Sequence of chain 1.H:
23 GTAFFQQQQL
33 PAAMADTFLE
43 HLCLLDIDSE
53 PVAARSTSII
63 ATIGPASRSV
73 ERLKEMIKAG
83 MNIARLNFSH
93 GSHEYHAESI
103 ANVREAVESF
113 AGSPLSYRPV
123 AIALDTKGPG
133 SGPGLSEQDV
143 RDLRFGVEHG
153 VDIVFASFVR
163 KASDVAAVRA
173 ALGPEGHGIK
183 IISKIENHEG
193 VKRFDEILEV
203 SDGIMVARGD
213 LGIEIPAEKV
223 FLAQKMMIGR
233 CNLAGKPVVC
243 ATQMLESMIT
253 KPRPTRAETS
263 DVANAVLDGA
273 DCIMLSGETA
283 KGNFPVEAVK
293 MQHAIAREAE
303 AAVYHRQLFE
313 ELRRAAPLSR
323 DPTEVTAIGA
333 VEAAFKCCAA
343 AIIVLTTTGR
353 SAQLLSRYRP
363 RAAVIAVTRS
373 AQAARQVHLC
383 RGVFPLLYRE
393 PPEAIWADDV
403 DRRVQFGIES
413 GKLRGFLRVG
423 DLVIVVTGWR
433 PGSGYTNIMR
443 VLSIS

A protein and the small-molecule ligand that binds it are described below.
Small molecule (SMILES): O=P(O)(O)OC[C@H]1O[C@](O)(COP(=O)(O)O)[C@@H](O)[C@@H]1O

Binding-site contacts:
Ligand atom O1P contacts residue ARG405 of chain 1.H at 3.0 Å (salt-bridge).
Ligand atom O3 contacts residue ARG432 of chain 1.H at 2.5 Å (salt-bridge).
Ligand atom C1 contacts residue ARG405 of chain 1.H at 3.7 Å.
Ligand atom C3 contacts residue ARG432 of chain 1.H at 3.2 Å.
Ligand atom C6 contacts residue THR438 of chain 1.H at 3.4 Å.
Ligand atom C5 contacts residue GLY434 of chain 1.H at 3.5 Å.
Ligand atom O6P contacts residue SER435 of chain 1.H at 3.1 Å (h-bond).
Ligand atom O5P contacts residue GLY436 of chain 1.H at 2.9 Å (h-bond).
Ligand atom P2 contacts residue SER353 of chain 1.H at 3.5 Å.
Ligand atom O4 contacts residue TYR437 of chain 1.H at 2.8 Å (h-bond).
Ligand atom O1 contacts residue PRO433 of chain 1.H at 3.8 Å.
Ligand atom O2 contacts residue GLY430 of chain 1.H at 3.6 Å.
Ligand atom O6P contacts residue THR349 of chain 1.H at 3.3 Å (h-bond).
Ligand atom O3 contacts residue GLY430 of chain 1.H at 3.4 Å.
Ligand atom O4 contacts residue GLY434 of chain 1.H at 2.6 Å (h-bond).
Ligand atom O2P contacts residue ARG405 of chain 1.H at 2.6 Å (salt-bridge).
Ligand atom O5P contacts residue SER435 of chain 1.H at 3.4 Å (h-bond).
Ligand atom O5 contacts residue LEU347 of chain 1.H at 3.8 Å.
Ligand atom O6P contacts residue THR348 of chain 1.H at 3.7 Å.
Ligand atom C6 contacts residue SER353 of chain 1.H at 3.7 Å.
Ligand atom C4 contacts residue GLY434 of chain 1.H at 3.4 Å.
Ligand atom O3P contacts residue GLY434 of chain 1.H at 2.8 Å (h-bond).
Ligand atom P1 contacts residue ARG405 of chain 1.H at 3.7 Å.
Ligand atom O6 contacts residue THR348 of chain 1.H at 3.7 Å.
Ligand atom O2 contacts residue LEU347 of chain 1.H at 3.5 Å.
Ligand atom O3 contacts residue TRP398 of chain 1.H at 3.5 Å.
Ligand atom O4P contacts residue SER353 of chain 1.H at 2.6 Å (h-bond).
Ligand atom O1P contacts residue PRO433 of chain 1.H at 3.8 Å.
Ligand atom O3P contacts residue PRO433 of chain 1.H at 3.6 Å.
Ligand atom P2 contacts residue THR348 of chain 1.H at 3.6 Å.
Ligand atom O4P contacts residue ARG352 of chain 1.H at 3.8 Å.
Ligand atom O6P contacts residue THR350 of chain 1.H at 2.7 Å (h-bond).
Ligand atom O5P contacts residue SER353 of chain 1.H at 3.6 Å (h-bond).
Ligand atom O4 contacts residue GLY436 of chain 1.H at 3.7 Å.
Ligand atom O1P contacts residue TRP398 of chain 1.H at 2.7 Å (h-bond).
Ligand atom O6 contacts residue THR349 of chain 1.H at 3.3 Å (h-bond).
Ligand atom O4P contacts residue THR348 of chain 1.H at 2.6 Å (h-bond).
Ligand atom C6 contacts residue LEU347 of chain 1.H at 3.6 Å (hydrophobic).
Ligand atom O4 contacts residue THR438 of chain 1.H at 3.5 Å (h-bond).
Ligand atom C3 contacts residue GLY434 of chain 1.H at 3.4 Å.